The protein below binds the small molecule below.
Small molecule (SMILES): CC(=O)N[C@H]1[C@H](O[C@H]2[C@H](O)[C@@H](NC(C)=O)CO[C@@H]2CO)O[C@H](CO)[C@@H](O)[C@@H]1O

Binding-site contacts:
Ligand atom C3 contacts residue ASN361 of chain 1.I at 3.8 Å.
Ligand atom C2 contacts residue ASN361 of chain 1.I at 2.6 Å.
Ligand atom O7 contacts residue ASN361 of chain 1.I at 3.4 Å (h-bond).
Ligand atom N2 contacts residue ASN361 of chain 1.I at 2.5 Å (h-bond).
Ligand atom O5 contacts residue ASN361 of chain 1.I at 2.3 Å (h-bond).
Ligand atom C8 contacts residue ASN361 of chain 1.I at 4.3 Å.
Ligand atom C7 contacts residue ASN361 of chain 1.I at 3.2 Å.
Ligand atom C1 contacts residue ASN361 of chain 1.I at 1.4 Å.
Ligand atom C5 contacts residue ASN361 of chain 1.I at 3.6 Å.
Ligand atom C4 contacts residue ASN361 of chain 1.I at 4.3 Å.

Sequence of chain 1.I:
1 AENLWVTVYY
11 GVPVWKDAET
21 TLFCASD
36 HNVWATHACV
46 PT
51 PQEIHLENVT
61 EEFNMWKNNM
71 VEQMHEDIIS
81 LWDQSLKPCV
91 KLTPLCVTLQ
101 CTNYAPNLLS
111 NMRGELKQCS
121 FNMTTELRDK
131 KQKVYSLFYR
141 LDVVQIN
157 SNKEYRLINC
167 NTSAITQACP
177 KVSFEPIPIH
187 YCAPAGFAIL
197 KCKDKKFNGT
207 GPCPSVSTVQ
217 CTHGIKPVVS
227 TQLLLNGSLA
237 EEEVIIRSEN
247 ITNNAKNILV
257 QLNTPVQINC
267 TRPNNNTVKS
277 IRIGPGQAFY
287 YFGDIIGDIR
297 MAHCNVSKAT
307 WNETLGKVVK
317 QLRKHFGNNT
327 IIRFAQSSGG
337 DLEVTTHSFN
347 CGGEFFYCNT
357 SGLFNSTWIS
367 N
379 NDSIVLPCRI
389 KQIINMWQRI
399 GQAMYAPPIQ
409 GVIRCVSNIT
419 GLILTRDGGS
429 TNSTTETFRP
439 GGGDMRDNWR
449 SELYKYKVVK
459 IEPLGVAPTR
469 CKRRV